Sequence of chain 1.B:
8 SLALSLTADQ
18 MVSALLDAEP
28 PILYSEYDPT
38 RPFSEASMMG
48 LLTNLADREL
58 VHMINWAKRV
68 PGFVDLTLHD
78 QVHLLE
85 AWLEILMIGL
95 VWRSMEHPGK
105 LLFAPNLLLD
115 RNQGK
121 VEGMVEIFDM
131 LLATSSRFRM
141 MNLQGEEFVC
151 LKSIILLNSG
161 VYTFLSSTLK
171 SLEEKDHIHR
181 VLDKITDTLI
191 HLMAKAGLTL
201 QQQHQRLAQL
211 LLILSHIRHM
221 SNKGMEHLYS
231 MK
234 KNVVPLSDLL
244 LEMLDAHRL

The protein below binds the small molecule below.
Small molecule (SMILES): CC1=C[C@H](C)[C@]2(CO)CO[C@H](c3ccc(O)cc3)[C@H]1[C@@H]2C

Binding-site contacts:
Ligand atom CAF contacts residue ALA53 of chain 1.B at 4.2 Å (hydrophobic).
Ligand atom CAE contacts residue LEU49 of chain 1.B at 3.8 Å (hydrophobic).
Ligand atom CAS contacts residue GLY224 of chain 1.B at 3.4 Å.
Ligand atom OAG contacts residue GLU56 of chain 1.B at 2.5 Å (salt-bridge).
Ligand atom OAG contacts residue LEU90 of chain 1.B at 3.6 Å.
Ligand atom CAQ contacts residue LEU228 of chain 1.B at 4.2 Å (hydrophobic).
Ligand atom CAA contacts residue ARG97 of chain 1.B at 4.1 Å.
Ligand atom CAI contacts residue PHE107 of chain 1.B at 3.5 Å (hydrophobic).
Ligand atom OAU contacts residue HIS227 of chain 1.B at 2.9 Å (h-bond).
Ligand atom OAU contacts residue ILE127 of chain 1.B at 4.1 Å.
Ligand atom CAF contacts residue GLU56 of chain 1.B at 3.2 Å.
Ligand atom CAE contacts residue ALA53 of chain 1.B at 4.2 Å (hydrophobic).
Ligand atom CAA contacts residue GLU56 of chain 1.B at 3.3 Å.
Ligand atom OAG contacts residue ARG97 of chain 1.B at 3.3 Å (salt-bridge).
Ligand atom CAT contacts residue HIS227 of chain 1.B at 3.5 Å.
Ligand atom CAB contacts residue PHE107 of chain 1.B at 4.2 Å (hydrophobic).
Ligand atom CAT contacts residue MET124 of chain 1.B at 3.7 Å (hydrophobic).
Ligand atom CAB contacts residue LEU90 of chain 1.B at 3.9 Å (hydrophobic).
Ligand atom CAR contacts residue ALA53 of chain 1.B at 3.8 Å (hydrophobic).
Ligand atom CAC contacts residue PHE107 of chain 1.B at 3.6 Å (hydrophobic).
Ligand atom CAN contacts residue PHE107 of chain 1.B at 3.9 Å (hydrophobic).
Ligand atom CAI contacts residue LEU49 of chain 1.B at 4.2 Å (hydrophobic).
Ligand atom CAT contacts residue MET46 of chain 1.B at 4.3 Å (hydrophobic).
Ligand atom CAR contacts residue LEU87 of chain 1.B at 3.9 Å (hydrophobic).
Ligand atom CAP contacts residue LEU228 of chain 1.B at 4.1 Å (hydrophobic).
Ligand atom CAA contacts residue LEU90 of chain 1.B at 4.0 Å (hydrophobic).
Ligand atom CAQ contacts residue LEU87 of chain 1.B at 4.3 Å (hydrophobic).
Ligand atom OAH contacts residue LEU49 of chain 1.B at 3.4 Å.
Ligand atom CAD contacts residue PHE107 of chain 1.B at 3.4 Å (hydrophobic).
Ligand atom CAE contacts residue PHE107 of chain 1.B at 3.8 Å (hydrophobic).
Ligand atom CAF contacts residue LEU52 of chain 1.B at 4.2 Å (hydrophobic).
Ligand atom OAU contacts residue MET124 of chain 1.B at 3.5 Å.
Ligand atom CAO contacts residue LEU87 of chain 1.B at 4.0 Å (hydrophobic).
Ligand atom CAC contacts residue LEU94 of chain 1.B at 3.9 Å (hydrophobic).
Ligand atom CAB contacts residue LEU94 of chain 1.B at 3.9 Å (hydrophobic).
Ligand atom CAM contacts residue LEU49 of chain 1.B at 4.0 Å (hydrophobic).
Ligand atom CAF contacts residue PHE107 of chain 1.B at 4.1 Å (hydrophobic).
Ligand atom CAS contacts residue MET91 of chain 1.B at 4.0 Å (hydrophobic).
Ligand atom CAF contacts residue LEU49 of chain 1.B at 4.3 Å (hydrophobic).
Ligand atom CAP contacts residue GLY224 of chain 1.B at 4.1 Å.